Sequence of chain 2.A:
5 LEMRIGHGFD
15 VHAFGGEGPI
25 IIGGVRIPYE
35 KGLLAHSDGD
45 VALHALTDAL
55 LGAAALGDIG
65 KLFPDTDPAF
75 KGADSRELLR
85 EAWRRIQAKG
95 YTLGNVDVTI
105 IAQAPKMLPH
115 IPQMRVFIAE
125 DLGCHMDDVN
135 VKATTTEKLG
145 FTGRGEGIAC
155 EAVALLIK

Binding-site contacts:
Ligand atom O2B contacts residue ARG148 of chain 1.A at 2.6 Å (salt-bridge).
Ligand atom O3A contacts residue GPP1 of chain 2.D at 1.7 Å.
Ligand atom O1B contacts residue ARG148 of chain 3.A at 2.8 Å (salt-bridge).
Ligand atom O1A contacts residue GPP1 of chain 3.D at 1.0 Å.
Ligand atom O3A contacts residue GLY144 of chain 3.A at 2.8 Å.
Ligand atom C1 contacts residue GPP1 of chain 2.D at 1.6 Å.
Ligand atom C6 contacts residue GPP1 of chain 3.D at 1.6 Å.
Ligand atom C2 contacts residue GPP1 of chain 2.D at 2.3 Å.
Ligand atom C7 contacts residue GPP1 of chain 3.D at 1.3 Å.
Ligand atom O3A contacts residue GPP1 of chain 3.D at 1.2 Å (h-bond).
Ligand atom O1B contacts residue GPP1 of chain 2.D at 1.0 Å (h-bond).
Ligand atom C9 contacts residue GPP1 of chain 3.D at 2.7 Å.
Ligand atom O2A contacts residue PHE145 of chain 3.A at 2.8 Å (h-bond).
Ligand atom C10 contacts residue GPP1 of chain 3.D at 0.8 Å.
Ligand atom PA contacts residue GPP1 of chain 2.D at 1.0 Å.
Ligand atom C8 contacts residue GPP1 of chain 2.D at 1.5 Å.
Ligand atom PB contacts residue GPP1 of chain 3.D at 0.6 Å.
Ligand atom O1B contacts residue GPP1 of chain 3.D at 1.1 Å (h-bond).
Ligand atom PB contacts residue GPP1 of chain 2.D at 0.6 Å.
Ligand atom C9 contacts residue GPP1 of chain 2.D at 1.3 Å.
Ligand atom C10 contacts residue GPP1 of chain 2.D at 0.8 Å.
Ligand atom O3B contacts residue GPP1 of chain 2.D at 1.2 Å (h-bond).
Ligand atom O2B contacts residue ARG148 of chain 3.A at 2.7 Å (salt-bridge).
Ligand atom O1A contacts residue GPP1 of chain 2.D at 1.7 Å.
Ligand atom C5 contacts residue GPP1 of chain 3.D at 1.6 Å.
Ligand atom O1 contacts residue GPP1 of chain 2.D at 1.0 Å.
Ligand atom C8 contacts residue GPP1 of chain 3.D at 1.5 Å.
Ligand atom O2B contacts residue GPP1 of chain 3.D at 1.6 Å (h-bond).
Ligand atom O1 contacts residue GPP1 of chain 3.D at 1.6 Å.
Ligand atom O2A contacts residue GPP1 of chain 3.D at 1.6 Å (h-bond).
Ligand atom O2B contacts residue GPP1 of chain 2.D at 1.1 Å (h-bond).
Ligand atom C2 contacts residue GPP1 of chain 3.D at 2.3 Å.
Ligand atom C3 contacts residue GPP1 of chain 3.D at 2.9 Å.
Ligand atom C7 contacts residue GPP1 of chain 2.D at 2.5 Å.
Ligand atom O3B contacts residue GPP1 of chain 3.D at 1.0 Å (h-bond).
Ligand atom PA contacts residue GPP1 of chain 3.D at 1.0 Å.
Ligand atom C4 contacts residue GPP1 of chain 2.D at 2.8 Å.
Ligand atom O1B contacts residue ARG148 of chain 2.A at 2.7 Å (salt-bridge).
Ligand atom O2A contacts residue GPP1 of chain 2.D at 1.8 Å (h-bond).
Ligand atom C1 contacts residue GPP1 of chain 3.D at 1.7 Å.

This protein binds this small molecule.
Small molecule (SMILES): CC(C)=CCC/C(C)=C/CO[P](=O)(O)OP(=O)(O)O

Sequence of chain 1.A:
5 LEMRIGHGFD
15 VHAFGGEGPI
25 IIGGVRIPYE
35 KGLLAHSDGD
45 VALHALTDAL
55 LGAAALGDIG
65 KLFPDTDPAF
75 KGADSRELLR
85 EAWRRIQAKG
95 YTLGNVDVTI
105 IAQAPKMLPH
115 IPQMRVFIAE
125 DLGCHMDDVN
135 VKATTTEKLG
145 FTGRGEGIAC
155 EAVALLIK

Sequence of chain 3.A:
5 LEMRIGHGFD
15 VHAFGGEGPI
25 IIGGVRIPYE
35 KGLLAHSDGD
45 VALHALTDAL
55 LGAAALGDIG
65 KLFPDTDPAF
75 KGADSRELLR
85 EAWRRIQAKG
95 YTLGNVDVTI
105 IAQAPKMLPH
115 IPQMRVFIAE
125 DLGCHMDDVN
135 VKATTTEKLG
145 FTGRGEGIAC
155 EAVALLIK